Binding-site contacts:
Ligand atom C1 contacts residue TYR184 of chain 1.A at 3.8 Å (hydrophobic).
Ligand atom O3 contacts residue TYR184 of chain 1.A at 3.8 Å.
Ligand atom C6 contacts residue TRP265 of chain 1.A at 3.6 Å (hydrophobic).
Ligand atom C2 contacts residue TRP309 of chain 1.A at 3.7 Å (hydrophobic).
Ligand atom O5 contacts residue TRP265 of chain 1.A at 3.9 Å.
Ligand atom C6 contacts residue TYR184 of chain 1.A at 3.9 Å (hydrophobic).
Ligand atom O2 contacts residue MET263 of chain 1.A at 3.2 Å.
Ligand atom C4 contacts residue TRP309 of chain 1.A at 3.8 Å (hydrophobic).
Ligand atom C2 contacts residue GOL1 of chain 1.E at 3.6 Å.
Ligand atom O2 contacts residue GLN298 of chain 1.A at 3.2 Å (h-bond).
Ligand atom O3 contacts residue TYR136 of chain 1.A at 3.9 Å.
Ligand atom C3 contacts residue ASP308 of chain 1.A at 3.7 Å.
Ligand atom O4 contacts residue TRP309 of chain 1.A at 3.5 Å.
Ligand atom C2 contacts residue TYR136 of chain 1.A at 3.7 Å (hydrophobic).
Ligand atom C4 contacts residue TYR184 of chain 1.A at 3.8 Å (hydrophobic).
Ligand atom O2 contacts residue GLY177 of chain 1.A at 3.5 Å.
Ligand atom O6 contacts residue PHE147 of chain 1.A at 3.8 Å.
Ligand atom O2 contacts residue GOL1 of chain 1.E at 3.0 Å (h-bond).
Ligand atom O5 contacts residue TRP309 of chain 1.A at 3.5 Å.
Ligand atom O3 contacts residue TRP309 of chain 1.A at 3.5 Å.
Ligand atom C6 contacts residue HIS310 of chain 1.A at 3.8 Å.
Ligand atom C3 contacts residue SER176 of chain 1.A at 3.4 Å.
Ligand atom C4 contacts residue TYR136 of chain 1.A at 3.8 Å (hydrophobic).
Ligand atom C6 contacts residue TRP309 of chain 1.A at 3.8 Å (hydrophobic).
Ligand atom C3 contacts residue GOL1 of chain 1.E at 3.2 Å.
Ligand atom C5 contacts residue ASP308 of chain 1.A at 3.6 Å.
Ligand atom C1 contacts residue TRP265 of chain 1.A at 3.8 Å (hydrophobic).
Ligand atom C4 contacts residue ASP308 of chain 1.A at 3.9 Å.
Ligand atom O6 contacts residue HIS310 of chain 1.A at 2.8 Å (h-bond).
Ligand atom O4 contacts residue ASP308 of chain 1.A at 3.6 Å.
Ligand atom C2 contacts residue ASP308 of chain 1.A at 3.8 Å.
Ligand atom C6 contacts residue GLY177 of chain 1.A at 3.5 Å.
Ligand atom O6 contacts residue GLU96 of chain 1.A at 3.8 Å.
Ligand atom O6 contacts residue ALA131 of chain 1.A at 3.3 Å.
Ligand atom O6 contacts residue MET263 of chain 1.A at 2.5 Å (h-bond).
Ligand atom C3 contacts residue TRP309 of chain 1.A at 3.8 Å (hydrophobic).
Ligand atom C6 contacts residue MET263 of chain 1.A at 3.4 Å (hydrophobic).
Ligand atom O5 contacts residue HIS310 of chain 1.A at 3.5 Å.
Ligand atom C2 contacts residue GLN298 of chain 1.A at 3.7 Å.
Ligand atom O3 contacts residue GOL1 of chain 1.E at 2.4 Å (h-bond).

Sequence of chain 1.A:
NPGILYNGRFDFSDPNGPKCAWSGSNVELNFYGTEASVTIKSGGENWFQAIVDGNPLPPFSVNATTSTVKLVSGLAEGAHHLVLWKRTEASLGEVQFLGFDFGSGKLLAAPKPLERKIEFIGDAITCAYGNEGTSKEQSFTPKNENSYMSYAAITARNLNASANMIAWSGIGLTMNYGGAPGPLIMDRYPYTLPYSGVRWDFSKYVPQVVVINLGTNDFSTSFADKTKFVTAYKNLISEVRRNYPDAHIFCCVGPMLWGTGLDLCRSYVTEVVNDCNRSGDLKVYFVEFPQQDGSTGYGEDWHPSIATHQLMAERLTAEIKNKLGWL

The small molecule below binds the protein below.
Small molecule (SMILES): OC[C@H]1O[C@@H](O[C@H]2[C@H](O)[C@@H](O)[C@H](O[C@H]3[C@H](O)[C@@H](O)[C@H](O[C@H]4[C@H](O)[C@@H](O)[C@H](O[C@H]5[C@H](O)[C@@H](O)[C@H](O)O[C@@H]5CO)O[C@@H]4CO)O[C@@H]3CO)O[C@@H]2CO)[C@H](O)[C@@H](O)[C@@H]1O